Sequence of chain 1.H:
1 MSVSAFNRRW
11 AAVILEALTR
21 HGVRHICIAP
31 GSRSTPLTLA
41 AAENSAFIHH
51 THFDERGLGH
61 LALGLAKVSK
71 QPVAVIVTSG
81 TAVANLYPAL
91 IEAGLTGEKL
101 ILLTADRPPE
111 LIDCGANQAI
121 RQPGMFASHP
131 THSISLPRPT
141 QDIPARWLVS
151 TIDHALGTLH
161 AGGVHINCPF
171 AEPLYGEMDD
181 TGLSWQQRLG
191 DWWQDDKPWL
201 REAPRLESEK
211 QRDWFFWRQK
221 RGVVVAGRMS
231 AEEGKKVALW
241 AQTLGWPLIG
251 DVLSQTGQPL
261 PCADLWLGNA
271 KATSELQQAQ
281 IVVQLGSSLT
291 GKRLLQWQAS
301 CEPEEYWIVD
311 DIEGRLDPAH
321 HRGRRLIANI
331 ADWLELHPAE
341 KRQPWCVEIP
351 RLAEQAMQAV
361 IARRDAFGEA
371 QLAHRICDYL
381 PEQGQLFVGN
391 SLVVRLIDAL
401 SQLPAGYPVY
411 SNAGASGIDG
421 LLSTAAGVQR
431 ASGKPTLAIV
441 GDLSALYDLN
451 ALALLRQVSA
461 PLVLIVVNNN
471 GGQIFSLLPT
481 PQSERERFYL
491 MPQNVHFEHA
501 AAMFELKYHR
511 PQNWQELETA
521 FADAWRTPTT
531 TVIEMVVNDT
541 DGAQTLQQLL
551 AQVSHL

The protein below binds the small molecule below.
Small molecule (SMILES): Cc1ncc(C[n+]2c([C@H](O)CCC(=O)O)sc(CCOP(=O)(O)OP(=O)(O)O)c2C)c(N)n1

Binding-site contacts:
Ligand atom C11 contacts residue GLN118 of chain 1.G at 3.2 Å.
Ligand atom O1B contacts residue ILE474 of chain 1.H at 3.1 Å (h-bond).
Ligand atom O2A contacts residue GLY441 of chain 1.H at 3.4 Å.
Ligand atom O3B contacts residue MN1 of chain 1.LA at 2.1 Å.
Ligand atom O1B contacts residue SER391 of chain 1.H at 2.6 Å (h-bond).
Ligand atom O2B contacts residue LEU392 of chain 1.H at 2.9 Å.
Ligand atom PA contacts residue MN1 of chain 1.LA at 3.3 Å.
Ligand atom O1A contacts residue MN1 of chain 1.LA at 2.2 Å.
Ligand atom O2A contacts residue LEU443 of chain 1.H at 3.5 Å (h-bond).
Ligand atom O3A contacts residue MN1 of chain 1.LA at 3.5 Å.
Ligand atom O1A contacts residue ASP442 of chain 1.H at 3.0 Å (salt-bridge).
Ligand atom N3' contacts residue ILE418 of chain 1.H at 3.1 Å (h-bond).
Ligand atom O7 contacts residue GLY472 of chain 1.H at 3.3 Å.
Ligand atom OL2 contacts residue ARG107 of chain 1.G at 3.1 Å (salt-bridge).
Ligand atom C13 contacts residue GLN118 of chain 1.G at 3.1 Å.
Ligand atom N1' contacts residue GLU55 of chain 1.G at 3.0 Å (salt-bridge).
Ligand atom OL3 contacts residue GLN118 of chain 1.G at 3.0 Å (h-bond).
Ligand atom O2A contacts residue SER444 of chain 1.H at 2.7 Å (h-bond).
Ligand atom OL2 contacts residue ARG33 of chain 1.G at 3.5 Å (salt-bridge).
Ligand atom O7 contacts residue LEU443 of chain 1.H at 3.5 Å.
Ligand atom O3B contacts residue GLN473 of chain 1.H at 3.0 Å (h-bond).
Ligand atom S1 contacts residue SER391 of chain 1.H at 3.1 Å (h-bond).
Ligand atom N4' contacts residue SER416 of chain 1.H at 3.1 Å (h-bond).
Ligand atom CLC contacts residue SER32 of chain 1.G at 3.4 Å.
Ligand atom O3B contacts residue ASN469 of chain 1.H at 3.0 Å (h-bond).
Ligand atom O1B contacts residue GLN473 of chain 1.H at 3.1 Å (h-bond).
Ligand atom CM2 contacts residue ASP419 of chain 1.H at 3.5 Å.
Ligand atom O1A contacts residue LEU443 of chain 1.H at 3.0 Å (h-bond).
Ligand atom O3B contacts residue GLY471 of chain 1.H at 3.1 Å (h-bond).
Ligand atom CLC contacts residue GLN118 of chain 1.G at 3.1 Å.
Ligand atom PB contacts residue SER391 of chain 1.H at 3.4 Å.
Ligand atom O1B contacts residue GLY472 of chain 1.H at 3.4 Å.
Ligand atom OL3 contacts residue THR78 of chain 1.G at 2.8 Å (h-bond).
Ligand atom OL2 contacts residue GLN118 of chain 1.G at 3.4 Å (h-bond).
Ligand atom C6' contacts residue GLU55 of chain 1.G at 3.3 Å.
Ligand atom CM2 contacts residue GLU55 of chain 1.G at 3.3 Å.
Ligand atom O1A contacts residue GLY471 of chain 1.H at 3.0 Å (h-bond).
Ligand atom CM2 contacts residue THR81 of chain 1.G at 3.5 Å.
Ligand atom OL3 contacts residue SER32 of chain 1.G at 2.8 Å (h-bond).
Ligand atom PB contacts residue MN1 of chain 1.LA at 3.3 Å.

Sequence of chain 1.G:
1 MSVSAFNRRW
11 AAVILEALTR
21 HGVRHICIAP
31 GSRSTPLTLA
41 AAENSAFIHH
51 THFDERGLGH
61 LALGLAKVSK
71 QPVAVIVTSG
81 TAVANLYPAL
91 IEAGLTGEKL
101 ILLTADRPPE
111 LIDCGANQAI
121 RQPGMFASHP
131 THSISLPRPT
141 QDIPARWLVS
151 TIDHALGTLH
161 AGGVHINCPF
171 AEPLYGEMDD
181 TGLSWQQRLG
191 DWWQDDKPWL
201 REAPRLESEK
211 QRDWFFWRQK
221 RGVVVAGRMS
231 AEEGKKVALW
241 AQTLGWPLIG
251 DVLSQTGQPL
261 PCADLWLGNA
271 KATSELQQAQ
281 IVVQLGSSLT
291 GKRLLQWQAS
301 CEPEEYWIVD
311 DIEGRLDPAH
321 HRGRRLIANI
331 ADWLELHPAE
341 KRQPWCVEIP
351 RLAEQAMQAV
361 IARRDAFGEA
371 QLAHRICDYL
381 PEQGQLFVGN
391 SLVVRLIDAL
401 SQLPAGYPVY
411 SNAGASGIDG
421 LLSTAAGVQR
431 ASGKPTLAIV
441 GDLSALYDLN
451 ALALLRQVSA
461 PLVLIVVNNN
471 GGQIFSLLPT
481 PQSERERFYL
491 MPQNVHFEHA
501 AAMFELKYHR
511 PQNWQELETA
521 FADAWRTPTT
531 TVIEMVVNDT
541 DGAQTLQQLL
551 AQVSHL